Binding-site contacts:
Ligand atom O contacts residue GLU296 of chain 1.A at 3.4 Å.
Ligand atom NH2 contacts residue HEM1 of chain 1.D at 3.4 Å.
Ligand atom N contacts residue HEM1 of chain 1.D at 3.2 Å (h-bond).
Ligand atom CZ contacts residue GLU296 of chain 1.A at 3.8 Å.
Ligand atom NH1 contacts residue HEM1 of chain 1.D at 3.7 Å.
Ligand atom NH2 contacts residue GLU296 of chain 1.A at 3.1 Å (salt-bridge).
Ligand atom CZ contacts residue TRP291 of chain 1.A at 4.1 Å (hydrophobic).
Ligand atom CB contacts residue GLU296 of chain 1.A at 3.1 Å.
Ligand atom O contacts residue TYR292 of chain 1.A at 2.8 Å.
Ligand atom O contacts residue ASP301 of chain 1.A at 3.0 Å (salt-bridge).
Ligand atom CB contacts residue GLN182 of chain 1.A at 3.6 Å.
Ligand atom CG contacts residue VAL271 of chain 1.A at 3.8 Å (hydrophobic).
Ligand atom C contacts residue ASP301 of chain 1.A at 3.7 Å.
Ligand atom CZ contacts residue HEM1 of chain 1.D at 4.0 Å.
Ligand atom CB contacts residue PRO269 of chain 1.A at 4.2 Å (hydrophobic).
Ligand atom CB contacts residue TYR292 of chain 1.A at 4.0 Å (hydrophobic).
Ligand atom NE contacts residue PRO269 of chain 1.A at 3.9 Å.
Ligand atom CD contacts residue GLU296 of chain 1.A at 3.7 Å.
Ligand atom OXT contacts residue GLN182 of chain 1.A at 3.2 Å (h-bond).
Ligand atom CD contacts residue PRO269 of chain 1.A at 4.3 Å (hydrophobic).
Ligand atom CA contacts residue TYR292 of chain 1.A at 4.2 Å (hydrophobic).
Ligand atom CG contacts residue HEM1 of chain 1.D at 4.1 Å.
Ligand atom N contacts residue GLU296 of chain 1.A at 2.9 Å (salt-bridge).
Ligand atom C contacts residue TYR292 of chain 1.A at 3.3 Å (hydrophobic).
Ligand atom CD contacts residue VAL271 of chain 1.A at 3.7 Å (hydrophobic).
Ligand atom NH2 contacts residue TRP291 of chain 1.A at 3.0 Å (h-bond).
Ligand atom C contacts residue GLN182 of chain 1.A at 3.8 Å.
Ligand atom CG contacts residue GLU296 of chain 1.A at 3.4 Å.
Ligand atom OXT contacts residue TYR292 of chain 1.A at 3.0 Å (h-bond).
Ligand atom C contacts residue GLU296 of chain 1.A at 4.0 Å.
Ligand atom OXT contacts residue TYR266 of chain 1.A at 3.5 Å (h-bond).
Ligand atom OXT contacts residue ASP301 of chain 1.A at 3.7 Å.
Ligand atom NE contacts residue GLU296 of chain 1.A at 2.9 Å (salt-bridge).
Ligand atom CZ contacts residue PRO269 of chain 1.A at 4.0 Å (hydrophobic).
Ligand atom NH2 contacts residue PRO269 of chain 1.A at 4.1 Å.
Ligand atom NH1 contacts residue PRO269 of chain 1.A at 4.3 Å.
Ligand atom CA contacts residue GLU296 of chain 1.A at 3.5 Å.
Ligand atom NH2 contacts residue TYR292 of chain 1.A at 4.2 Å.
Ligand atom CA contacts residue GLN182 of chain 1.A at 3.4 Å.
Ligand atom CG contacts residue GLN182 of chain 1.A at 4.2 Å.

The small molecule below binds the protein below.
Small molecule (SMILES): NC(=[NH2+])NCCC[C@H](N)C(=O)O

Sequence of chain 1.A:
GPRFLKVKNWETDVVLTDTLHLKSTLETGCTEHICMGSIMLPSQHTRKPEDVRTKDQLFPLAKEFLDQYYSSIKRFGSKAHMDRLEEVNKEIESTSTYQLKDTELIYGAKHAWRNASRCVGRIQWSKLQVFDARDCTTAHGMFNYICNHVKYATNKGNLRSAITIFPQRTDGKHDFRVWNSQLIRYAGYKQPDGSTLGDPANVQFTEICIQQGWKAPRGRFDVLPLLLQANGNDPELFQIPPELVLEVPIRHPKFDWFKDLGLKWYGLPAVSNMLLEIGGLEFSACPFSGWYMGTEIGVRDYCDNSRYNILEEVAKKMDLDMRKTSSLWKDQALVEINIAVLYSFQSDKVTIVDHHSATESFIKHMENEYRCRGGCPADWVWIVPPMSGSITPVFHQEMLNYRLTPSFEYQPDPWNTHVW